Binding-site contacts:
Ligand atom C1 contacts residue PRO284 of chain 1.E at 4.5 Å (hydrophobic).
Ligand atom C2 contacts residue ASN439 of chain 1.E at 2.5 Å.
Ligand atom C7 contacts residue ASN439 of chain 1.E at 3.3 Å.
Ligand atom C4 contacts residue ASN439 of chain 1.E at 4.4 Å.
Ligand atom C1 contacts residue GLN286 of chain 1.E at 4.0 Å.
Ligand atom N2 contacts residue ASN439 of chain 1.E at 2.9 Å (h-bond).
Ligand atom C5 contacts residue ASN439 of chain 1.E at 3.9 Å.
Ligand atom C8 contacts residue NAG1 of chain 1.P at 3.2 Å.
Ligand atom O7 contacts residue ASN439 of chain 1.E at 3.4 Å (h-bond).
Ligand atom C7 contacts residue ASN255 of chain 1.E at 4.4 Å.
Ligand atom C3 contacts residue ASN439 of chain 1.E at 3.9 Å.
Ligand atom O5 contacts residue PRO284 of chain 1.E at 3.9 Å.
Ligand atom O5 contacts residue ASN439 of chain 1.E at 2.5 Å (h-bond).
Ligand atom C1 contacts residue ASN439 of chain 1.E at 1.5 Å.
Ligand atom C8 contacts residue ASN439 of chain 1.E at 4.1 Å.
Ligand atom C8 contacts residue ASN255 of chain 1.E at 3.5 Å.

The protein below binds the small molecule below.
Small molecule (SMILES): CC(=O)N[C@@H]1[C@@H](O)[C@H](O)[C@@H](CO)O[C@H]1O

Sequence of chain 1.E:
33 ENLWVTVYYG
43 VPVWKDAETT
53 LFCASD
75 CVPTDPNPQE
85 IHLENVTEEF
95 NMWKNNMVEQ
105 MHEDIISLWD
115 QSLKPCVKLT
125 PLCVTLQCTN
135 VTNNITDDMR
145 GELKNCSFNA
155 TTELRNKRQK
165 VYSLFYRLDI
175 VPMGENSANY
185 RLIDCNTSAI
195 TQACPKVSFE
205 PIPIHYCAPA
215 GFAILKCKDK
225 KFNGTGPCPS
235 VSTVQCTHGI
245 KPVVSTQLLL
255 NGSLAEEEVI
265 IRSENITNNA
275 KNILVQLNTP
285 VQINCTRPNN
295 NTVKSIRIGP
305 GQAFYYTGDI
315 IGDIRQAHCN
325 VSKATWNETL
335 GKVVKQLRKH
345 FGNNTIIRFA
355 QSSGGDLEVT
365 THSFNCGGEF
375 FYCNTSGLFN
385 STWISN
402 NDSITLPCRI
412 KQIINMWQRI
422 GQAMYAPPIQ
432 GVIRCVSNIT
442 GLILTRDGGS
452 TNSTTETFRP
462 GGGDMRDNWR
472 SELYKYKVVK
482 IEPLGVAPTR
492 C